This small molecule binds to this protein.
Small molecule (SMILES): CC(=O)N[C@H]1[C@H](O[C@H]2[C@H](O)[C@@H](NC(C)=O)CO[C@@H]2CO)O[C@H](CO)[C@@H](O[C@@H]2O[C@H](CO[C@H]3O[C@H](CO)[C@@H](O)[C@H](O)[C@@H]3O)[C@@H](O)[C@H](O)[C@@H]2O)[C@@H]1O

Binding-site contacts:
Ligand atom C2 contacts residue GLN263 of chain 2.A at 4.5 Å.
Ligand atom O6 contacts residue ARG412 of chain 2.A at 3.4 Å (salt-bridge).
Ligand atom C8 contacts residue ASN265 of chain 2.A at 4.5 Å.
Ligand atom O3 contacts residue GLN263 of chain 2.A at 4.5 Å.
Ligand atom O5 contacts residue ASN265 of chain 2.A at 2.4 Å (h-bond).
Ligand atom C1 contacts residue ARG412 of chain 2.A at 4.4 Å.
Ligand atom O6 contacts residue ASN379 of chain 2.A at 4.2 Å.
Ligand atom N2 contacts residue ASN265 of chain 2.A at 3.0 Å (h-bond).
Ligand atom C8 contacts residue ASN301 of chain 2.A at 3.7 Å.
Ligand atom C4 contacts residue ASN265 of chain 2.A at 4.2 Å.
Ligand atom C8 contacts residue SER303 of chain 2.A at 3.5 Å.
Ligand atom C8 contacts residue SER381 of chain 2.A at 3.9 Å.
Ligand atom C5 contacts residue ASN265 of chain 2.A at 3.7 Å.
Ligand atom C8 contacts residue GLN263 of chain 2.A at 4.3 Å.
Ligand atom C7 contacts residue ASN265 of chain 2.A at 3.3 Å.
Ligand atom O6 contacts residue VAL414 of chain 2.A at 4.4 Å.
Ligand atom C1 contacts residue ASN265 of chain 2.A at 1.4 Å.
Ligand atom O4 contacts residue GLN263 of chain 2.A at 4.5 Å.
Ligand atom C4 contacts residue GLN263 of chain 2.A at 4.5 Å.
Ligand atom N2 contacts residue GLN263 of chain 2.A at 4.4 Å.
Ligand atom O7 contacts residue NAG1 of chain 2.R at 3.9 Å.
Ligand atom C8 contacts residue VAL302 of chain 2.A at 3.9 Å (hydrophobic).
Ligand atom O5 contacts residue ARG412 of chain 2.A at 3.4 Å (salt-bridge).
Ligand atom C2 contacts residue ASN265 of chain 2.A at 2.5 Å.
Ligand atom C3 contacts residue GLN263 of chain 2.A at 3.8 Å.
Ligand atom O7 contacts residue ASN265 of chain 2.A at 3.2 Å (h-bond).
Ligand atom O7 contacts residue ASN301 of chain 2.A at 3.8 Å.
Ligand atom C6 contacts residue ARG412 of chain 2.A at 4.0 Å.
Ligand atom C5 contacts residue ARG412 of chain 2.A at 4.4 Å.
Ligand atom C3 contacts residue ASN265 of chain 2.A at 3.8 Å.
Ligand atom C7 contacts residue ASN301 of chain 2.A at 4.3 Å.

Sequence of chain 2.A:
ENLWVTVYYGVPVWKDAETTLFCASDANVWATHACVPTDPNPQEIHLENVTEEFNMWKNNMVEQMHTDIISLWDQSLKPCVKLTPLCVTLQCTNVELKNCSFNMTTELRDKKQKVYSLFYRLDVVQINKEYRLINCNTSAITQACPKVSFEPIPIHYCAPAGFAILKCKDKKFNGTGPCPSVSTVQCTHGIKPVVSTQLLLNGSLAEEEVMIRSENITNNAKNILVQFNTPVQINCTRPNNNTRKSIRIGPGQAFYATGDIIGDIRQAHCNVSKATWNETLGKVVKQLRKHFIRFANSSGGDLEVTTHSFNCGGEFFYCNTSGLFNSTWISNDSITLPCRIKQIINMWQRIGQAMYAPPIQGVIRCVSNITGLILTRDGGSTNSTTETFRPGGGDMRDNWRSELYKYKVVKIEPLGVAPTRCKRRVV